Sequence of chain 1.B:
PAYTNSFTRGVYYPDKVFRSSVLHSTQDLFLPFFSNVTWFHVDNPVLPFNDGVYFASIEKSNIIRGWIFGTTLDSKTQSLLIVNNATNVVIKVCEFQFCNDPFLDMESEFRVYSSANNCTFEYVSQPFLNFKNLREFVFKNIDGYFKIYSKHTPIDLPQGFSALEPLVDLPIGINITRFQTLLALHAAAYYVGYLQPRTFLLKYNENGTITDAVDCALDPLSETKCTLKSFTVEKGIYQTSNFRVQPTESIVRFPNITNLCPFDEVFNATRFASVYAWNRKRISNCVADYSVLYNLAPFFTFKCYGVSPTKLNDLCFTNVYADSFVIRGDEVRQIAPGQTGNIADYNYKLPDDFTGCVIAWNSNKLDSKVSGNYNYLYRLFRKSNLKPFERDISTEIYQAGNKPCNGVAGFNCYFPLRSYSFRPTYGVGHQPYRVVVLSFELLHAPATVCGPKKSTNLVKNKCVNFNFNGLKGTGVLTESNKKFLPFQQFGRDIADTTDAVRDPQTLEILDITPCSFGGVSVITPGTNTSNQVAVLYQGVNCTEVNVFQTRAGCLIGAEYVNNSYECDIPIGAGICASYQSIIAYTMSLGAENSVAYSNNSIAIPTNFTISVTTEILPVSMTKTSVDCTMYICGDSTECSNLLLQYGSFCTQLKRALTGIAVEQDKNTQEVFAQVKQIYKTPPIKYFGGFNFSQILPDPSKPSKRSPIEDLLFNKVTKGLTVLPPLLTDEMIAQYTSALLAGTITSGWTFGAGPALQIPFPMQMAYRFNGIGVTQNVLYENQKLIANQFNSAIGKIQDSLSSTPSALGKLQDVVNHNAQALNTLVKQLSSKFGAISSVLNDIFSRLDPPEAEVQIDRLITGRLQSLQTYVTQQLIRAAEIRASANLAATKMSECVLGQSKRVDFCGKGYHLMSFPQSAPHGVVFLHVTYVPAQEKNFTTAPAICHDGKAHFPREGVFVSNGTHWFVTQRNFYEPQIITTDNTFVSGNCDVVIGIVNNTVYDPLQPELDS

Binding-site contacts:
Ligand atom C8 contacts residue GLN555 of chain 1.B at 3.8 Å.
Ligand atom N2 contacts residue ASN306 of chain 1.B at 2.9 Å (h-bond).
Ligand atom N2 contacts residue GLN555 of chain 1.B at 2.8 Å (h-bond).
Ligand atom C8 contacts residue PRO554 of chain 1.B at 4.2 Å (hydrophobic).
Ligand atom C2 contacts residue ASN306 of chain 1.B at 2.5 Å.
Ligand atom O7 contacts residue ASN306 of chain 1.B at 3.2 Å (h-bond).
Ligand atom C7 contacts residue ASN306 of chain 1.B at 3.3 Å.
Ligand atom C1 contacts residue GLN555 of chain 1.B at 3.8 Å.
Ligand atom C4 contacts residue ASN306 of chain 1.B at 4.2 Å.
Ligand atom C3 contacts residue ASN306 of chain 1.B at 3.8 Å.
Ligand atom C8 contacts residue ASN306 of chain 1.B at 4.4 Å.
Ligand atom C2 contacts residue GLN555 of chain 1.B at 3.6 Å.
Ligand atom O3 contacts residue GLN555 of chain 1.B at 4.2 Å.
Ligand atom C3 contacts residue GLN555 of chain 1.B at 3.6 Å.
Ligand atom C5 contacts residue ASN306 of chain 1.B at 3.7 Å.
Ligand atom O5 contacts residue ASN306 of chain 1.B at 2.4 Å (h-bond).
Ligand atom C7 contacts residue GLN555 of chain 1.B at 3.8 Å.
Ligand atom C1 contacts residue ASN306 of chain 1.B at 1.4 Å.

The protein below binds the small molecule below.
Small molecule (SMILES): CC(=O)N[C@@H]1[C@@H](O)[C@H](O)[C@@H](CO)O[C@H]1O